Binding-site contacts:
Ligand atom C5 contacts residue ASN35 of chain 1.D at 3.7 Å.
Ligand atom O5 contacts residue THR37 of chain 1.D at 4.0 Å.
Ligand atom C7 contacts residue GLN322 of chain 1.D at 4.3 Å.
Ligand atom O5 contacts residue ASN40 of chain 1.D at 3.7 Å.
Ligand atom O6 contacts residue ASN35 of chain 1.D at 4.5 Å.
Ligand atom C3 contacts residue ASN35 of chain 1.D at 3.8 Å.
Ligand atom C6 contacts residue ASN40 of chain 1.D at 3.7 Å.
Ligand atom N2 contacts residue ASN35 of chain 1.D at 3.0 Å (h-bond).
Ligand atom O6 contacts residue ASN40 of chain 1.D at 3.4 Å (h-bond).
Ligand atom C1 contacts residue ASN40 of chain 1.D at 4.4 Å.
Ligand atom C4 contacts residue ASN35 of chain 1.D at 4.2 Å.
Ligand atom C1 contacts residue ASN35 of chain 1.D at 1.4 Å.
Ligand atom C6 contacts residue GLU39 of chain 1.D at 3.4 Å.
Ligand atom C8 contacts residue GLN322 of chain 1.D at 3.4 Å.
Ligand atom C8 contacts residue ASN35 of chain 1.D at 4.4 Å.
Ligand atom O5 contacts residue GLU39 of chain 1.D at 4.5 Å.
Ligand atom C7 contacts residue ASN35 of chain 1.D at 4.0 Å.
Ligand atom C5 contacts residue THR37 of chain 1.D at 4.1 Å.
Ligand atom C1 contacts residue THR37 of chain 1.D at 3.7 Å.
Ligand atom C5 contacts residue GLU39 of chain 1.D at 3.5 Å.
Ligand atom N2 contacts residue GLN322 of chain 1.D at 4.4 Å.
Ligand atom C8 contacts residue ASN320 of chain 1.D at 4.3 Å.
Ligand atom C5 contacts residue ASN40 of chain 1.D at 4.0 Å.
Ligand atom C2 contacts residue ASN35 of chain 1.D at 2.5 Å.
Ligand atom O5 contacts residue ASN35 of chain 1.D at 2.4 Å (h-bond).
Ligand atom O4 contacts residue GLU39 of chain 1.D at 4.3 Å.
Ligand atom O6 contacts residue GLU39 of chain 1.D at 4.4 Å.

Sequence of chain 1.D:
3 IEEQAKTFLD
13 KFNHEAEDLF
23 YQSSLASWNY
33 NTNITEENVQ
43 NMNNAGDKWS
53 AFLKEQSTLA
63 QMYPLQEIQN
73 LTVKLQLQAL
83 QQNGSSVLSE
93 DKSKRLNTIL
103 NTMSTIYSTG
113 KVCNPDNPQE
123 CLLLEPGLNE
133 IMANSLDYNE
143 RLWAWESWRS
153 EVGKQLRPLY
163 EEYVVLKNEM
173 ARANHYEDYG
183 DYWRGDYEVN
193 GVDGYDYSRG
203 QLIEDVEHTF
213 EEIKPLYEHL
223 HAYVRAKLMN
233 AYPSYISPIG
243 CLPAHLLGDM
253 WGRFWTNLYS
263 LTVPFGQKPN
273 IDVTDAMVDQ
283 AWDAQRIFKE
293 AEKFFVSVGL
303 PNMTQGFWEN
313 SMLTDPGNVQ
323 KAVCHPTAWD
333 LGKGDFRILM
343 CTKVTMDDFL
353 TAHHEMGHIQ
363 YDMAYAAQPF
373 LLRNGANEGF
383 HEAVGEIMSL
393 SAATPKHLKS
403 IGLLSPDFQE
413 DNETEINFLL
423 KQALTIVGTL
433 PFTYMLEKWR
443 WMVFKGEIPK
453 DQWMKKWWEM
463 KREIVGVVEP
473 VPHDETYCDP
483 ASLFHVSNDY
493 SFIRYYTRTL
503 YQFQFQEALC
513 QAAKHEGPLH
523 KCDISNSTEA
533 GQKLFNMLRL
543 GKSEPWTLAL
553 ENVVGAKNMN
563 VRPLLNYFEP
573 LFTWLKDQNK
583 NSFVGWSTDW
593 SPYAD

This small molecule binds to this protein.
Small molecule (SMILES): CC(=O)N[C@H]1[C@H](O[C@H]2[C@H](O)[C@@H](NC(C)=O)CO[C@@H]2CO)O[C@H](CO)[C@@H](O)[C@@H]1O